Sequence of chain 51.C:
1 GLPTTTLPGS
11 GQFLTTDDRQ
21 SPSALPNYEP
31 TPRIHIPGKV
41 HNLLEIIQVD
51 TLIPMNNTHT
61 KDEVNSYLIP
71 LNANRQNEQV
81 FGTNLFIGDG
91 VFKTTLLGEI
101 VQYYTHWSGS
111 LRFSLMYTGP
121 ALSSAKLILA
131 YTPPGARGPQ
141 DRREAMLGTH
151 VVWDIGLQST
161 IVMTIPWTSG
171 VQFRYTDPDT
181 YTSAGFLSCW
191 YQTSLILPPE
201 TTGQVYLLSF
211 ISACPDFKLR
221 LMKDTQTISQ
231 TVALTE

Binding-site contacts:
Ligand atom O1B contacts residue ILE104 of chain 51.A at 3.8 Å.
Ligand atom C5A contacts residue MET224 of chain 51.A at 3.5 Å (hydrophobic).
Ligand atom C3C contacts residue TYR128 of chain 51.A at 3.4 Å (hydrophobic).
Ligand atom C4 contacts residue LEU106 of chain 51.A at 3.6 Å (hydrophobic).
Ligand atom C2B contacts residue VAL188 of chain 51.A at 3.7 Å (hydrophobic).
Ligand atom C31 contacts residue TYR197 of chain 51.A at 3.9 Å (hydrophobic).
Ligand atom O1A contacts residue MET224 of chain 51.A at 2.8 Å.
Ligand atom C2C contacts residue TYR128 of chain 51.A at 3.8 Å (hydrophobic).
Ligand atom N2 contacts residue ASN219 of chain 51.A at 3.6 Å.
Ligand atom C2B contacts residue TYR152 of chain 51.A at 3.8 Å (hydrophobic).
Ligand atom C5C contacts residue VAL188 of chain 51.A at 3.9 Å (hydrophobic).
Ligand atom C6B contacts residue TYR128 of chain 51.A at 3.8 Å (hydrophobic).
Ligand atom C2A contacts residue MET224 of chain 51.A at 3.4 Å (hydrophobic).
Ligand atom C2A contacts residue PHE186 of chain 51.A at 3.2 Å (hydrophobic).
Ligand atom C4C contacts residue VAL188 of chain 51.A at 3.9 Å (hydrophobic).
Ligand atom C1C contacts residue TYR128 of chain 51.A at 3.7 Å (hydrophobic).
Ligand atom C4C contacts residue VAL191 of chain 51.A at 3.5 Å (hydrophobic).
Ligand atom C5A contacts residue PHE186 of chain 51.A at 3.4 Å (hydrophobic).
Ligand atom C5A contacts residue VAL176 of chain 51.A at 3.2 Å (hydrophobic).
Ligand atom C4B contacts residue PHE186 of chain 51.A at 3.4 Å (hydrophobic).
Ligand atom C5B contacts residue MET224 of chain 51.A at 3.5 Å (hydrophobic).
Ligand atom C1B contacts residue VAL188 of chain 51.A at 3.9 Å (hydrophobic).
Ligand atom C5 contacts residue LEU106 of chain 51.A at 3.7 Å (hydrophobic).
Ligand atom O1A contacts residue PHE186 of chain 51.A at 2.8 Å.
Ligand atom C3B contacts residue TYR152 of chain 51.A at 3.7 Å (hydrophobic).
Ligand atom C5C contacts residue TYR152 of chain 51.A at 3.9 Å (hydrophobic).
Ligand atom C4A contacts residue PRO174 of chain 51.A at 3.3 Å (hydrophobic).
Ligand atom N3A contacts residue PRO174 of chain 51.A at 3.7 Å.
Ligand atom CL1 contacts residue TYR128 of chain 51.A at 3.3 Å.
Ligand atom CL1 contacts residue ILE104 of chain 51.A at 3.5 Å.
Ligand atom C5A contacts residue ALA150 of chain 51.A at 3.9 Å (hydrophobic).
Ligand atom O1 contacts residue MET221 of chain 51.A at 3.2 Å (h-bond).
Ligand atom C2C contacts residue TYR197 of chain 51.A at 3.8 Å (hydrophobic).
Ligand atom N3A contacts residue PHE186 of chain 51.A at 3.9 Å.
Ligand atom C5B contacts residue PHE186 of chain 51.A at 3.5 Å (hydrophobic).
Ligand atom C4B contacts residue MET224 of chain 51.A at 3.8 Å (hydrophobic).
Ligand atom C5C contacts residue VAL191 of chain 51.A at 3.9 Å (hydrophobic).
Ligand atom C4B contacts residue TYR152 of chain 51.A at 3.8 Å (hydrophobic).
Ligand atom C1C contacts residue LEU106 of chain 51.A at 3.5 Å (hydrophobic).
Ligand atom N3A contacts residue ALA24 of chain 51.C at 3.6 Å.

Sequence of chain 52.C:
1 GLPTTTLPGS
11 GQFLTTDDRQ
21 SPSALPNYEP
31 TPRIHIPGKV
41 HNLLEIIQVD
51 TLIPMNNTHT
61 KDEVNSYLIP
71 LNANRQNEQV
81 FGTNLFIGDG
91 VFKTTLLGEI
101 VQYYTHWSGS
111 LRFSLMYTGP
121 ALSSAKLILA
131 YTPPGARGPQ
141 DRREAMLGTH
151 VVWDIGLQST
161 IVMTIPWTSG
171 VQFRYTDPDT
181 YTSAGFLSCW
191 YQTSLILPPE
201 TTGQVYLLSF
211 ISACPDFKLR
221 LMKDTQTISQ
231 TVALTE

Sequence of chain 51.A:
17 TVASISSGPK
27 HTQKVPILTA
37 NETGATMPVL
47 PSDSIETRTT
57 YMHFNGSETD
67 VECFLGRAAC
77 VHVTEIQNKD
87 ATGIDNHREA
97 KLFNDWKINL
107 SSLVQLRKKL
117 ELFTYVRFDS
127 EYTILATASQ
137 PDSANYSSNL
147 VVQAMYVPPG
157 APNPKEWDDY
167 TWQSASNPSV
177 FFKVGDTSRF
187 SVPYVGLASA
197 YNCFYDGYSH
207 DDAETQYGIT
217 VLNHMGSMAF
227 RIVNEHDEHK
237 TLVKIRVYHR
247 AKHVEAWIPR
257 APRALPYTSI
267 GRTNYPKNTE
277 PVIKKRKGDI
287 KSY

This protein binds this small molecule.
Small molecule (SMILES): Cc1cc(CCCCCOc2ccc(C3=NCCO3)cc2Cl)on1